The small molecule below binds the protein below.
Small molecule (SMILES): CC(=O)N[C@@H]1[C@@H](O)[C@H](O)[C@@H](CO)O[C@H]1O

Binding-site contacts:
Ligand atom C1 contacts residue LEU91 of chain 1.B at 4.3 Å (hydrophobic).
Ligand atom C3 contacts residue THR76 of chain 1.B at 4.3 Å.
Ligand atom C2 contacts residue THR76 of chain 1.B at 4.2 Å.
Ligand atom O5 contacts residue MET106 of chain 1.B at 3.9 Å.
Ligand atom O5 contacts residue LEU91 of chain 1.B at 4.3 Å.
Ligand atom C8 contacts residue ASN74 of chain 1.B at 3.2 Å.
Ligand atom N2 contacts residue THR76 of chain 1.B at 3.7 Å.
Ligand atom C2 contacts residue ASN74 of chain 1.B at 2.5 Å.
Ligand atom C5 contacts residue ASN74 of chain 1.B at 3.6 Å.
Ligand atom C4 contacts residue ASN74 of chain 1.B at 4.3 Å.
Ligand atom O7 contacts residue ASN74 of chain 1.B at 3.6 Å (h-bond).
Ligand atom C3 contacts residue ASN74 of chain 1.B at 3.8 Å.
Ligand atom C1 contacts residue THR76 of chain 1.B at 3.9 Å.
Ligand atom O5 contacts residue ASN74 of chain 1.B at 2.4 Å (h-bond).
Ligand atom N2 contacts residue ASN74 of chain 1.B at 2.9 Å (h-bond).
Ligand atom C7 contacts residue ASN74 of chain 1.B at 3.4 Å.
Ligand atom C1 contacts residue ASN74 of chain 1.B at 1.4 Å.

Sequence of chain 1.B:
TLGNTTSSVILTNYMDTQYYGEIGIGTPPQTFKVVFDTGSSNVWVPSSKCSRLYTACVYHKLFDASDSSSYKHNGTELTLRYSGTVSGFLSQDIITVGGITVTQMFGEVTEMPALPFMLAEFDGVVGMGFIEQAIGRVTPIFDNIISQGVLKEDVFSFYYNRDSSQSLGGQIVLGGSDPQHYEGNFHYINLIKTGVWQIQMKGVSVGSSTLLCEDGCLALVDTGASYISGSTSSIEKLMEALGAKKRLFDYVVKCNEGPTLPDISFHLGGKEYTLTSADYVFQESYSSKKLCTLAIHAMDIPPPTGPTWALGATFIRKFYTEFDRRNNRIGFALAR